Binding-site contacts:
Ligand atom O4 contacts residue PRO252 of chain 52.A at 4.0 Å.
Ligand atom O4 contacts residue ASN251 of chain 52.A at 4.3 Å.
Ligand atom C1 contacts residue PRO252 of chain 52.A at 4.1 Å (hydrophobic).
Ligand atom C1 contacts residue SER147 of chain 53.A at 3.6 Å.
Ligand atom N5 contacts residue TYR145 of chain 53.A at 2.6 Å (h-bond).
Ligand atom C3 contacts residue PRO252 of chain 52.A at 4.3 Å (hydrophobic).
Ligand atom O10 contacts residue TYR250 of chain 52.A at 2.3 Å (h-bond).
Ligand atom C7 contacts residue TYR145 of chain 53.A at 3.9 Å (hydrophobic).
Ligand atom C11 contacts residue TYR250 of chain 52.A at 3.1 Å (hydrophobic).
Ligand atom O1B contacts residue PRO252 of chain 52.A at 3.4 Å.
Ligand atom O1B contacts residue SER147 of chain 53.A at 2.6 Å (h-bond).
Ligand atom C6 contacts residue ALA146 of chain 53.A at 4.3 Å (hydrophobic).
Ligand atom C4 contacts residue PRO252 of chain 52.A at 4.3 Å (hydrophobic).
Ligand atom O1B contacts residue ALA146 of chain 53.A at 4.3 Å.
Ligand atom O10 contacts residue ASN96 of chain 52.A at 4.3 Å.
Ligand atom N5 contacts residue TYR250 of chain 52.A at 3.9 Å.
Ligand atom C11 contacts residue TYR145 of chain 53.A at 3.8 Å (hydrophobic).
Ligand atom C10 contacts residue TYR145 of chain 53.A at 3.6 Å (hydrophobic).
Ligand atom O1A contacts residue ASN148 of chain 53.A at 4.5 Å.
Ligand atom C6 contacts residue TYR145 of chain 53.A at 3.4 Å (hydrophobic).
Ligand atom O1A contacts residue SER147 of chain 53.A at 3.1 Å (h-bond).
Ligand atom C4 contacts residue TYR145 of chain 53.A at 3.6 Å (hydrophobic).
Ligand atom O9 contacts residue TYR145 of chain 53.A at 4.3 Å.
Ligand atom C5 contacts residue TYR145 of chain 53.A at 3.4 Å (hydrophobic).
Ligand atom O4 contacts residue TYR145 of chain 53.A at 4.1 Å.
Ligand atom O1A contacts residue ALA146 of chain 53.A at 3.2 Å.
Ligand atom C11 contacts residue ARG143 of chain 53.A at 3.9 Å.
Ligand atom C4 contacts residue TYR250 of chain 52.A at 4.3 Å (hydrophobic).
Ligand atom C1 contacts residue ALA146 of chain 53.A at 4.0 Å (hydrophobic).
Ligand atom C8 contacts residue ALA146 of chain 53.A at 4.4 Å (hydrophobic).
Ligand atom C9 contacts residue TYR145 of chain 53.A at 4.2 Å (hydrophobic).
Ligand atom C10 contacts residue TYR250 of chain 52.A at 2.9 Å (hydrophobic).
Ligand atom O4 contacts residue TYR250 of chain 52.A at 3.0 Å.
Ligand atom O8 contacts residue ALA146 of chain 53.A at 3.4 Å.

Sequence of chain 53.A:
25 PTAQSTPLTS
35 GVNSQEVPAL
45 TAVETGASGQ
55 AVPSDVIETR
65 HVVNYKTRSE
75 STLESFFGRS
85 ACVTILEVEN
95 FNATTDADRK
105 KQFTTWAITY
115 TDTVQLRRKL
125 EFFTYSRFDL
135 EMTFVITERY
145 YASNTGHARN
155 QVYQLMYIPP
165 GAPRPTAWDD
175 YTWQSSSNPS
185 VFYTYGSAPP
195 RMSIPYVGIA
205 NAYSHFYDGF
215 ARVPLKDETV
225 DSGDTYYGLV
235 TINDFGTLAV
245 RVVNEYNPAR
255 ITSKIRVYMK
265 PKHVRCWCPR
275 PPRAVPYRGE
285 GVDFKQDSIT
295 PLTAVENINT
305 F

Sequence of chain 52.A:
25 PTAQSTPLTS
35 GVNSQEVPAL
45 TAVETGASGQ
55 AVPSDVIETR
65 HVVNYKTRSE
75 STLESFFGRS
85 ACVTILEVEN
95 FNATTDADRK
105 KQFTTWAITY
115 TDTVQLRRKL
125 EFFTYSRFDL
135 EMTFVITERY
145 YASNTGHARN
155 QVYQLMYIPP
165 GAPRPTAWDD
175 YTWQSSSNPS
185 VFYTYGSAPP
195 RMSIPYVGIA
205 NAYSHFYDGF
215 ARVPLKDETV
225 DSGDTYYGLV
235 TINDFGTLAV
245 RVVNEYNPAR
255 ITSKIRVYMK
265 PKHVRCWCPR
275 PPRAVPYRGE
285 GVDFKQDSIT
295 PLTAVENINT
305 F

This small molecule binds to this protein.
Small molecule (SMILES): CCCCO[C@]1(C(=O)O)C[C@H](O)[C@@H](NC(C)=O)[C@H]([C@H](O)[C@H](O)CO)O1